A small-molecule ligand and the protein it binds are described below.
Small molecule (SMILES): OCCCO

Sequence of chain 1.B:
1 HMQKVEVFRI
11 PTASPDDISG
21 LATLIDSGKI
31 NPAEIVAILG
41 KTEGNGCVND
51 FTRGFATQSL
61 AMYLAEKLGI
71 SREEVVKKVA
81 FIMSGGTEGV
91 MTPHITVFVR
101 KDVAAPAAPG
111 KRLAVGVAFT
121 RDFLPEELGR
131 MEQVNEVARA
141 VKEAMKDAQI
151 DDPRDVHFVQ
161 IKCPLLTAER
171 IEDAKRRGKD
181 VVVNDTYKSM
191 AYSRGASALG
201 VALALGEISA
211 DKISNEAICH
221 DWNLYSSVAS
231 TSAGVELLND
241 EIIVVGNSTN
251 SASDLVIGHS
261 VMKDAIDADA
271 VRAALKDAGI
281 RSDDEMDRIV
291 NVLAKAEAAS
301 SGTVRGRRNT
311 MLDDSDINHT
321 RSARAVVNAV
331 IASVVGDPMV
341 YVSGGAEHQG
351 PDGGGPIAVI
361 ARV

Binding-site contacts:
Ligand atom O1 contacts residue WDL1 of chain 1.W at 4.2 Å.
Ligand atom C1 contacts residue SER300 of chain 1.B at 3.7 Å.
Ligand atom C1 contacts residue ASP352 of chain 1.B at 4.0 Å.
Ligand atom O3 contacts residue GLU297 of chain 1.B at 2.7 Å (salt-bridge).
Ligand atom C2 contacts residue TRP222 of chain 1.B at 3.8 Å (hydrophobic).
Ligand atom C1 contacts residue TRP222 of chain 1.B at 4.2 Å (hydrophobic).
Ligand atom O3 contacts residue CA1 of chain 1.O at 4.2 Å.
Ligand atom O3 contacts residue ALA346 of chain 1.B at 3.6 Å (h-bond).
Ligand atom O1 contacts residue ALA298 of chain 1.B at 3.9 Å.
Ligand atom O3 contacts residue GLU347 of chain 1.B at 3.4 Å.
Ligand atom C2 contacts residue ASP352 of chain 1.B at 4.3 Å.
Ligand atom O3 contacts residue HIS348 of chain 1.B at 4.3 Å.
Ligand atom O1 contacts residue SER300 of chain 1.B at 4.3 Å.
Ligand atom C2 contacts residue GLU297 of chain 1.B at 3.4 Å.
Ligand atom C2 contacts residue GLU347 of chain 1.B at 4.3 Å.
Ligand atom C3 contacts residue TRP222 of chain 1.B at 3.6 Å (hydrophobic).
Ligand atom C2 contacts residue ALA298 of chain 1.B at 4.3 Å (hydrophobic).
Ligand atom C1 contacts residue ALA298 of chain 1.B at 3.8 Å (hydrophobic).
Ligand atom O3 contacts residue TRP222 of chain 1.B at 3.5 Å.
Ligand atom C3 contacts residue GLU297 of chain 1.B at 3.4 Å.
Ligand atom C3 contacts residue ASP352 of chain 1.B at 3.5 Å.